Binding-site contacts:
Ligand atom N6 contacts residue VAL35 of chain 1.A at 3.6 Å.
Ligand atom C27 contacts residue ASP164 of chain 1.A at 3.2 Å.
Ligand atom C6 contacts residue GLY105 of chain 1.A at 3.7 Å.
Ligand atom C16 contacts residue LEU153 of chain 1.A at 3.6 Å (hydrophobic).
Ligand atom C5 contacts residue LEU27 of chain 1.A at 3.7 Å (hydrophobic).
Ligand atom C18 contacts residue LEU153 of chain 1.A at 3.8 Å (hydrophobic).
Ligand atom C14 contacts residue PRO103 of chain 1.A at 3.8 Å (hydrophobic).
Ligand atom C20 contacts residue VNS1 of chain 1.G at 3.4 Å.
Ligand atom N3 contacts residue MET102 of chain 1.A at 3.2 Å (h-bond).
Ligand atom C1 contacts residue GLY105 of chain 1.A at 3.7 Å.
Ligand atom C8 contacts residue CYS106 of chain 1.A at 2.9 Å (hydrophobic).
Ligand atom C25 contacts residue VAL35 of chain 1.A at 3.6 Å (hydrophobic).
Ligand atom C21 contacts residue VAL35 of chain 1.A at 3.5 Å (hydrophobic).
Ligand atom C19 contacts residue VAL35 of chain 1.A at 3.7 Å (hydrophobic).
Ligand atom C24 contacts residue LEU27 of chain 1.A at 3.8 Å (hydrophobic).
Ligand atom C24 contacts residue GLY28 of chain 1.A at 3.5 Å.
Ligand atom C16 contacts residue ALA52 of chain 1.A at 3.7 Å (hydrophobic).
Ligand atom O1 contacts residue LEU101 of chain 1.A at 3.8 Å.
Ligand atom N3 contacts residue LEU27 of chain 1.A at 3.7 Å.
Ligand atom O1 contacts residue MET102 of chain 1.A at 3.3 Å (h-bond).
Ligand atom C4 contacts residue MET102 of chain 1.A at 3.6 Å (hydrophobic).
Ligand atom C26 contacts residue VAL35 of chain 1.A at 3.5 Å (hydrophobic).
Ligand atom C16 contacts residue GLN100 of chain 1.A at 3.4 Å.
Ligand atom C7 contacts residue CYS106 of chain 1.A at 3.5 Å (hydrophobic).
Ligand atom C17 contacts residue LEU153 of chain 1.A at 3.5 Å (hydrophobic).
Ligand atom O contacts residue CYS106 of chain 1.A at 3.4 Å.
Ligand atom N4 contacts residue LEU101 of chain 1.A at 3.8 Å.
Ligand atom N4 contacts residue GLN100 of chain 1.A at 3.8 Å.
Ligand atom C27 contacts residue VAL35 of chain 1.A at 3.9 Å (hydrophobic).
Ligand atom O1 contacts residue PRO103 of chain 1.A at 3.9 Å.
Ligand atom C2 contacts residue GLY105 of chain 1.A at 3.9 Å.
Ligand atom C22 contacts residue VAL35 of chain 1.A at 3.8 Å (hydrophobic).
Ligand atom C23 contacts residue GLY28 of chain 1.A at 3.5 Å.
Ligand atom C9 contacts residue ASP109 of chain 1.A at 3.8 Å.
Ligand atom O contacts residue LEU153 of chain 1.A at 3.7 Å.
Ligand atom C13 contacts residue GLU113 of chain 1.A at 3.8 Å.
Ligand atom C5 contacts residue MET102 of chain 1.A at 3.5 Å (hydrophobic).
Ligand atom N3 contacts residue LEU101 of chain 1.A at 3.5 Å.
Ligand atom N4 contacts residue MET102 of chain 1.A at 3.1 Å (h-bond).
Ligand atom C9 contacts residue CYS106 of chain 1.A at 1.4 Å (hydrophobic).

A protein and the small-molecule ligand that binds it are described below.
Small molecule (SMILES): C=CC(=O)Nc1cc(Nc2nccc(-c3cn(C)c4ccccc34)n2)c(OC)cc1N(C)CCN(C)C

Sequence of chain 1.A:
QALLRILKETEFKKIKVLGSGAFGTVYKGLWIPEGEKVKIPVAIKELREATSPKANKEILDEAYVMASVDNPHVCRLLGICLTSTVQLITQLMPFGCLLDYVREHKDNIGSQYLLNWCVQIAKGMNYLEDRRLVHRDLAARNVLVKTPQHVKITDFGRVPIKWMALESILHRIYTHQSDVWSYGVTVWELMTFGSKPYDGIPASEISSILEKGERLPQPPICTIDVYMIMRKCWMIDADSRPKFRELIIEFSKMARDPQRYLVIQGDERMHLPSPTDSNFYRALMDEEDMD